Binding-site contacts:
Ligand atom C9 contacts residue GLY48 of chain 1.B at 3.3 Å.
Ligand atom O1 contacts residue GLY48 of chain 1.B at 3.0 Å (h-bond).
Ligand atom O4 contacts residue ALA28 of chain 1.B at 3.6 Å.
Ligand atom N4 contacts residue ARG8 of chain 1.A at 3.5 Å (salt-bridge).
Ligand atom N5 contacts residue ASP29 of chain 1.B at 3.0 Å (salt-bridge).
Ligand atom N9 contacts residue GLY27 of chain 1.A at 2.8 Å (h-bond).
Ligand atom O8 contacts residue ASP29 of chain 1.A at 3.0 Å (salt-bridge).
Ligand atom O8 contacts residue ALA28 of chain 1.A at 3.6 Å.
Ligand atom C26 contacts residue ASN25 of chain 1.A at 3.6 Å.
Ligand atom O1 contacts residue ILE47 of chain 1.B at 3.5 Å.
Ligand atom C24 contacts residue THR80 of chain 1.B at 3.6 Å.
Ligand atom C35 contacts residue ASP29 of chain 1.A at 3.4 Å.
Ligand atom C3 contacts residue ARG8 of chain 1.A at 3.5 Å.
Ligand atom C27 contacts residue GLY27 of chain 1.B at 3.4 Å.
Ligand atom C21 contacts residue ASN25 of chain 1.B at 3.4 Å.
Ligand atom C1 contacts residue ASP29 of chain 1.B at 3.4 Å.
Ligand atom O3 contacts residue ALA28 of chain 1.B at 3.5 Å.
Ligand atom N7 contacts residue ASP30 of chain 1.B at 2.7 Å (salt-bridge).
Ligand atom O2 contacts residue VAL82 of chain 1.B at 3.5 Å.
Ligand atom C21 contacts residue GLY27 of chain 1.A at 3.3 Å.
Ligand atom C14 contacts residue GLY48 of chain 1.A at 3.5 Å.
Ligand atom O3 contacts residue GLY27 of chain 1.B at 3.4 Å (h-bond).
Ligand atom N7 contacts residue ILE47 of chain 1.B at 3.5 Å.
Ligand atom O3 contacts residue ASP29 of chain 1.B at 3.1 Å (salt-bridge).
Ligand atom N8 contacts residue GLY48 of chain 1.A at 2.8 Å (h-bond).
Ligand atom O4 contacts residue ASP30 of chain 1.B at 2.8 Å (salt-bridge).
Ligand atom O5 contacts residue GLY49 of chain 1.A at 3.4 Å.
Ligand atom N5 contacts residue ASP30 of chain 1.B at 3.4 Å (salt-bridge).
Ligand atom O4 contacts residue ASP29 of chain 1.B at 3.0 Å (salt-bridge).
Ligand atom O7 contacts residue GLY49 of chain 1.B at 3.5 Å.
Ligand atom N10 contacts residue GLY48 of chain 1.A at 3.1 Å (h-bond).
Ligand atom N6 contacts residue GLY27 of chain 1.B at 3.0 Å (h-bond).
Ligand atom O5 contacts residue GLY48 of chain 1.A at 3.5 Å (h-bond).
Ligand atom O6 contacts residue ASN25 of chain 1.B at 2.9 Å (h-bond).
Ligand atom C36 contacts residue ASP29 of chain 1.A at 3.3 Å.
Ligand atom C8 contacts residue GLY48 of chain 1.A at 3.5 Å.
Ligand atom C19 contacts residue ASP30 of chain 1.A at 3.6 Å.
Ligand atom C7 contacts residue GLY48 of chain 1.A at 3.4 Å.
Ligand atom N1 contacts residue GLY48 of chain 1.B at 3.0 Å (h-bond).
Ligand atom C20 contacts residue GLY27 of chain 1.A at 3.6 Å.

This protein binds this small molecule.
Small molecule (SMILES): [H]/N=C(/N)NCCC[C@H](NC(=O)[C@H](CCC(N)=O)NC(=O)[C@H](CCCC)CC(=O)[C@H](CCCC)NC(=O)[C@@H](NC(=O)[C@@H](NC(C)=O)[C@@H](C)O)[C@@H](C)CC)C(N)=O

Sequence of chain 1.A:
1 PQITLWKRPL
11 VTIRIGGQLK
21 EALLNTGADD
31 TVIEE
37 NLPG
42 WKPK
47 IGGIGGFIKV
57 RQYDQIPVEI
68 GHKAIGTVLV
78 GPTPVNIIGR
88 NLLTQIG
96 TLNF

Sequence of chain 1.B:
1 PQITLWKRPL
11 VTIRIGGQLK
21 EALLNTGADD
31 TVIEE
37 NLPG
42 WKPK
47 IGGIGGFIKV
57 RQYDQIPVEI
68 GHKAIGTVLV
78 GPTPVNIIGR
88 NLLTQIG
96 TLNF